Sequence of chain 2.B:
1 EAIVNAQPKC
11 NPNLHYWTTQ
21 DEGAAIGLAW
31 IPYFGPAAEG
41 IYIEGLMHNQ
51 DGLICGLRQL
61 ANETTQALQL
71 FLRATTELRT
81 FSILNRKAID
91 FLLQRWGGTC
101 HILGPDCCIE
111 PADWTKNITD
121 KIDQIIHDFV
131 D

Sequence of chain 2.A:
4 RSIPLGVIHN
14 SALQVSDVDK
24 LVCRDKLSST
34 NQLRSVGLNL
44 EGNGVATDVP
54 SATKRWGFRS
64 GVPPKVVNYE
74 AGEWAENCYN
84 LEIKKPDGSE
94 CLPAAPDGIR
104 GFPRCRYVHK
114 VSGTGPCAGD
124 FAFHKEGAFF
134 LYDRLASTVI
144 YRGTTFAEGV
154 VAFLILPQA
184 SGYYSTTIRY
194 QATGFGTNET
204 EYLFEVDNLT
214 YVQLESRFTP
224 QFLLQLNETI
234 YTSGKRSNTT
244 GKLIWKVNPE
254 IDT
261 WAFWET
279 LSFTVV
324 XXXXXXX

This small molecule binds to this protein.
Small molecule (SMILES): Fc1ccc([C@@H]2CCNC[C@H]2COc2ccc3c(c2)OCO3)cc1

Binding-site contacts:
Ligand atom CAG contacts residue LEU57 of chain 2.B at 3.9 Å (hydrophobic).
Ligand atom FAA contacts residue THR18 of chain 2.B at 3.6 Å.
Ligand atom CAL contacts residue GLY40 of chain 2.A at 3.3 Å.
Ligand atom CAE contacts residue ARG37 of chain 2.A at 3.7 Å.
Ligand atom FAA contacts residue GLU73 of chain 2.A at 3.5 Å.
Ligand atom CAF contacts residue ARG37 of chain 2.A at 3.3 Å.
Ligand atom CAL contacts residue LEU41 of chain 2.A at 3.8 Å (hydrophobic).
Ligand atom OAQ contacts residue ALA74 of chain 2.A at 3.8 Å.
Ligand atom CAU contacts residue VAL39 of chain 2.A at 3.5 Å (hydrophobic).
Ligand atom CAE contacts residue LEU159 of chain 2.A at 3.9 Å (hydrophobic).
Ligand atom CAH contacts residue MET47 of chain 2.B at 3.9 Å (hydrophobic).
Ligand atom CAS contacts residue MET47 of chain 2.B at 3.5 Å (hydrophobic).
Ligand atom CAC contacts residue ARG37 of chain 2.A at 3.3 Å.
Ligand atom OAQ contacts residue TYR16 of chain 2.B at 3.5 Å.
Ligand atom CAC contacts residue THR18 of chain 2.B at 3.8 Å.
Ligand atom CAU contacts residue LEU14 of chain 2.B at 3.5 Å (hydrophobic).
Ligand atom OAP contacts residue LEU14 of chain 2.B at 3.6 Å.
Ligand atom CAK contacts residue TYR16 of chain 2.B at 3.8 Å (hydrophobic).
Ligand atom CAR contacts residue ALA74 of chain 2.A at 3.8 Å (hydrophobic).
Ligand atom CAB contacts residue ARG37 of chain 2.A at 3.5 Å.
Ligand atom CAD contacts residue MET47 of chain 2.B at 3.7 Å (hydrophobic).
Ligand atom CAG contacts residue VAL39 of chain 2.A at 3.6 Å (hydrophobic).
Ligand atom CAV contacts residue TYR16 of chain 2.B at 3.8 Å (hydrophobic).
Ligand atom CAL contacts residue GLY75 of chain 2.A at 3.9 Å.
Ligand atom CAV contacts residue ALA74 of chain 2.A at 3.9 Å (hydrophobic).
Ligand atom FAA contacts residue ALA74 of chain 2.A at 3.5 Å.
Ligand atom FAA contacts residue ARG37 of chain 2.A at 3.4 Å.
Ligand atom CAV contacts residue LEU14 of chain 2.B at 3.8 Å (hydrophobic).
Ligand atom CAM contacts residue MET47 of chain 2.B at 3.5 Å (hydrophobic).
Ligand atom CAG contacts residue LEU14 of chain 2.B at 3.9 Å (hydrophobic).
Ligand atom OAP contacts residue LEU41 of chain 2.A at 3.5 Å.
Ligand atom CAH contacts residue TYR16 of chain 2.B at 3.6 Å (hydrophobic).
Ligand atom CAL contacts residue ALA74 of chain 2.A at 3.8 Å (hydrophobic).
Ligand atom CAR contacts residue ARG37 of chain 2.A at 3.5 Å.
Ligand atom CAT contacts residue ARG37 of chain 2.A at 3.5 Å.
Ligand atom OAQ contacts residue GLY75 of chain 2.A at 3.4 Å (h-bond).
Ligand atom CAH contacts residue ALA74 of chain 2.A at 3.8 Å (hydrophobic).
Ligand atom CAL contacts residue VAL39 of chain 2.A at 3.7 Å (hydrophobic).
Ligand atom OAO contacts residue MET47 of chain 2.B at 3.7 Å.
Ligand atom OAP contacts residue VAL39 of chain 2.A at 3.3 Å.